Sequence of chain 1.A:
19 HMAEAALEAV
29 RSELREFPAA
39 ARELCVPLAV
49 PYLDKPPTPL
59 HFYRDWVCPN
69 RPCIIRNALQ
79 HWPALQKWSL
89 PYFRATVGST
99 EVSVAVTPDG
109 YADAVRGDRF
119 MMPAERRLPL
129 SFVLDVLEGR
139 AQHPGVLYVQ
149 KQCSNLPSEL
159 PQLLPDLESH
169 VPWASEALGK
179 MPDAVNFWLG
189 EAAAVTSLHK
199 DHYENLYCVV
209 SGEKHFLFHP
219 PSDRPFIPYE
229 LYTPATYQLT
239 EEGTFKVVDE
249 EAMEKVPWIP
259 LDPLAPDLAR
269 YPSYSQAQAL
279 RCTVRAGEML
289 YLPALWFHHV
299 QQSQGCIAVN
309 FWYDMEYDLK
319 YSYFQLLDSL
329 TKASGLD

The protein below binds the small molecule below.
Small molecule (SMILES): O=C(O)CCC(=O)C(=O)O

Binding-site contacts:
Ligand atom C5 contacts residue LYS212 of chain 1.A at 4.0 Å.
Ligand atom C5 contacts residue TRP186 of chain 1.A at 3.7 Å (hydrophobic).
Ligand atom O2 contacts residue MN1 of chain 1.E at 2.1 Å.
Ligand atom O1 contacts residue TYR205 of chain 1.A at 3.7 Å.
Ligand atom C5 contacts residue THR194 of chain 1.A at 3.6 Å.
Ligand atom O3 contacts residue VAL298 of chain 1.A at 3.6 Å.
Ligand atom C5 contacts residue VAL298 of chain 1.A at 3.7 Å (hydrophobic).
Ligand atom O4 contacts residue TYR146 of chain 1.A at 3.6 Å (h-bond).
Ligand atom C1 contacts residue ASN203 of chain 1.A at 3.6 Å.
Ligand atom O2 contacts residue TRP310 of chain 1.A at 3.6 Å.
Ligand atom O5 contacts residue MN1 of chain 1.E at 2.1 Å.
Ligand atom O4 contacts residue LYS212 of chain 1.A at 3.3 Å (salt-bridge).
Ligand atom O3 contacts residue TRP186 of chain 1.A at 4.0 Å.
Ligand atom O4 contacts residue TYR205 of chain 1.A at 2.5 Å (h-bond).
Ligand atom O5 contacts residue HIS197 of chain 1.A at 3.1 Å (h-bond).
Ligand atom C4 contacts residue VAL298 of chain 1.A at 3.7 Å (hydrophobic).
Ligand atom O5 contacts residue ASP199 of chain 1.A at 3.9 Å.
Ligand atom C1 contacts residue MN1 of chain 1.E at 2.7 Å.
Ligand atom O1 contacts residue ASN308 of chain 1.A at 3.7 Å.
Ligand atom O3 contacts residue THR194 of chain 1.A at 2.6 Å (h-bond).
Ligand atom C4 contacts residue THR194 of chain 1.A at 3.8 Å.
Ligand atom O2 contacts residue HIS296 of chain 1.A at 3.0 Å (h-bond).
Ligand atom O5 contacts residue HIS296 of chain 1.A at 3.3 Å (h-bond).
Ligand atom C2 contacts residue HIS296 of chain 1.A at 3.6 Å.
Ligand atom C4 contacts residue TRP186 of chain 1.A at 3.8 Å (hydrophobic).
Ligand atom O1 contacts residue MN1 of chain 1.E at 3.9 Å.
Ligand atom C1 contacts residue ASP199 of chain 1.A at 3.7 Å.
Ligand atom O2 contacts residue ASP199 of chain 1.A at 2.5 Å (salt-bridge).
Ligand atom C5 contacts residue TYR205 of chain 1.A at 3.8 Å (hydrophobic).
Ligand atom O1 contacts residue ASN203 of chain 1.A at 2.7 Å (h-bond).
Ligand atom O4 contacts residue VAL298 of chain 1.A at 3.8 Å.
Ligand atom C2 contacts residue MN1 of chain 1.E at 2.7 Å.
Ligand atom C5 contacts residue TYR146 of chain 1.A at 3.7 Å (hydrophobic).
Ligand atom C3 contacts residue TYR205 of chain 1.A at 3.7 Å (hydrophobic).
Ligand atom C3 contacts residue TRP186 of chain 1.A at 4.0 Å (hydrophobic).
Ligand atom O4 contacts residue TRP186 of chain 1.A at 3.6 Å.
Ligand atom O3 contacts residue TYR146 of chain 1.A at 3.2 Å (h-bond).
Ligand atom C1 contacts residue HIS296 of chain 1.A at 3.6 Å.
Ligand atom O2 contacts residue ASN203 of chain 1.A at 3.9 Å.
Ligand atom O3 contacts residue LYS212 of chain 1.A at 3.9 Å.